A protein and the small-molecule ligand that binds it are described below.
Small molecule (SMILES): CC(=O)N[C@@H]1[C@@H](O)[C@H](O)[C@@H](CO)O[C@H]1O

Binding-site contacts:
Ligand atom C8 contacts residue ASN315 of chain 1.K at 4.2 Å.
Ligand atom C1 contacts residue GLN564 of chain 1.K at 4.3 Å.
Ligand atom N2 contacts residue ASN315 of chain 1.K at 2.8 Å (h-bond).
Ligand atom C3 contacts residue GLN564 of chain 1.K at 4.3 Å.
Ligand atom C1 contacts residue ASN315 of chain 1.K at 1.4 Å.
Ligand atom C2 contacts residue ASN315 of chain 1.K at 2.4 Å.
Ligand atom C2 contacts residue GLN564 of chain 1.K at 4.0 Å.
Ligand atom C7 contacts residue ASN315 of chain 1.K at 3.0 Å.
Ligand atom C8 contacts residue PRO563 of chain 1.K at 4.2 Å (hydrophobic).
Ligand atom C5 contacts residue ASN315 of chain 1.K at 3.7 Å.
Ligand atom C8 contacts residue GLN564 of chain 1.K at 3.3 Å.
Ligand atom N2 contacts residue GLN564 of chain 1.K at 3.0 Å (h-bond).
Ligand atom C3 contacts residue ASN315 of chain 1.K at 3.8 Å.
Ligand atom O7 contacts residue ASN315 of chain 1.K at 2.7 Å (h-bond).
Ligand atom C8 contacts residue LEU566 of chain 1.K at 4.4 Å (hydrophobic).
Ligand atom C7 contacts residue GLN564 of chain 1.K at 3.5 Å.
Ligand atom C4 contacts residue ASN315 of chain 1.K at 4.2 Å.
Ligand atom O5 contacts residue ASN315 of chain 1.K at 2.4 Å (h-bond).

Sequence of chain 1.K:
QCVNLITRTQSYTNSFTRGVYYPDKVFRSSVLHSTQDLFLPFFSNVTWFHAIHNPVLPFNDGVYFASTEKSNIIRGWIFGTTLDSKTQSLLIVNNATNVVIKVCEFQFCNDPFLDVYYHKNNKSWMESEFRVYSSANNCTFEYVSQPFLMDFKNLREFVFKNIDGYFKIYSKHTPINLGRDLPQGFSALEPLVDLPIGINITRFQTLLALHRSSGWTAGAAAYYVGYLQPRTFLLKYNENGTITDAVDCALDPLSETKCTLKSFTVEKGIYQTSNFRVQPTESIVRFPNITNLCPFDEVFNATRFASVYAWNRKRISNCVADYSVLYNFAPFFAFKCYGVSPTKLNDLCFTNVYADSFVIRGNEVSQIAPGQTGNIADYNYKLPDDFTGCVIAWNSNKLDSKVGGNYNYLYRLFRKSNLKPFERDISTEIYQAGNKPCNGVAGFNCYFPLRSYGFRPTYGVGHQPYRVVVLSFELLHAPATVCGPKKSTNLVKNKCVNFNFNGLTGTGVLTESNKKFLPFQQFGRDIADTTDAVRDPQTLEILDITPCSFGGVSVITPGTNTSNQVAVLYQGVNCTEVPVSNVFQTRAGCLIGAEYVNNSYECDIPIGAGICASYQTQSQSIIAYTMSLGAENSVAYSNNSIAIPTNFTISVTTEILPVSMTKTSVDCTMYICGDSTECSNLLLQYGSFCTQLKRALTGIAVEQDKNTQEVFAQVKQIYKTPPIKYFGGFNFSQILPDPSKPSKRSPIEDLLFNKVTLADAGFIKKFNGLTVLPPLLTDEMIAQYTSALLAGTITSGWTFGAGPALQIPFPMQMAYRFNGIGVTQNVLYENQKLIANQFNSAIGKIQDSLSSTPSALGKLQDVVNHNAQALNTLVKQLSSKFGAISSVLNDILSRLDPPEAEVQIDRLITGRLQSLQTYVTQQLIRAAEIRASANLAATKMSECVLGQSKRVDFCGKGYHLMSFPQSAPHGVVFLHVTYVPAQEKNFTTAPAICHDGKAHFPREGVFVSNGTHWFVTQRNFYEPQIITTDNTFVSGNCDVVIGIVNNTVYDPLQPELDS